This protein binds this small molecule.
Small molecule (SMILES): NC(N)=NC(=O)c1nc(Cl)c(N2CCCCCC2)nc1N

Binding-site contacts:
Ligand atom O1 contacts residue VAL216 of chain 1.A at 3.8 Å.
Ligand atom C5 contacts residue SER193 of chain 1.A at 3.9 Å.
Ligand atom N3 contacts residue SER198 of chain 1.A at 3.0 Å (h-bond).
Ligand atom N2 contacts residue CYS222 of chain 1.A at 3.9 Å.
Ligand atom N1 contacts residue GLN195 of chain 1.A at 3.8 Å.
Ligand atom N7 contacts residue ASP192 of chain 1.A at 2.8 Å (salt-bridge).
Ligand atom C12 contacts residue GLY221 of chain 1.A at 3.3 Å.
Ligand atom C11 contacts residue SO41 of chain 1.C at 3.4 Å.
Ligand atom N6 contacts residue GLY229 of chain 1.A at 3.1 Å.
Ligand atom N1 contacts residue SO41 of chain 1.C at 3.7 Å.
Ligand atom N6 contacts residue ASP192 of chain 1.A at 2.9 Å (salt-bridge).
Ligand atom C11 contacts residue GLN195 of chain 1.A at 3.7 Å.
Ligand atom C4 contacts residue GLY219 of chain 1.A at 3.9 Å.
Ligand atom C5 contacts residue TRP218 of chain 1.A at 3.8 Å (hydrophobic).
Ligand atom C12 contacts residue ASP192 of chain 1.A at 3.5 Å.
Ligand atom N2 contacts residue GLN195 of chain 1.A at 3.8 Å.
Ligand atom C3 contacts residue SER198 of chain 1.A at 3.8 Å.
Ligand atom N3 contacts residue TRP218 of chain 1.A at 3.9 Å.
Ligand atom C10 contacts residue SO41 of chain 1.C at 3.5 Å.
Ligand atom N7 contacts residue SER193 of chain 1.A at 3.9 Å.
Ligand atom N7 contacts residue GLY221 of chain 1.A at 2.8 Å (h-bond).
Ligand atom N7 contacts residue CYS222 of chain 1.A at 3.5 Å.
Ligand atom O1 contacts residue SER193 of chain 1.A at 3.1 Å (h-bond).
Ligand atom N5 contacts residue SER193 of chain 1.A at 3.6 Å.
Ligand atom N7 contacts residue GLY219 of chain 1.A at 3.9 Å.
Ligand atom C12 contacts residue SER193 of chain 1.A at 3.4 Å.
Ligand atom C2 contacts residue GLN195 of chain 1.A at 3.7 Å.
Ligand atom N4 contacts residue GLN195 of chain 1.A at 3.8 Å.
Ligand atom C1 contacts residue GLN195 of chain 1.A at 3.8 Å.
Ligand atom O1 contacts residue CYS194 of chain 1.A at 3.9 Å.
Ligand atom N2 contacts residue GLY221 of chain 1.A at 3.6 Å.
Ligand atom N5 contacts residue GLY221 of chain 1.A at 3.0 Å (h-bond).
Ligand atom N5 contacts residue GLY219 of chain 1.A at 3.5 Å.
Ligand atom C4 contacts residue CYS194 of chain 1.A at 3.9 Å (hydrophobic).
Ligand atom N3 contacts residue VAL216 of chain 1.A at 3.6 Å.
Ligand atom N3 contacts residue SER217 of chain 1.A at 3.6 Å.
Ligand atom N1 contacts residue SER198 of chain 1.A at 3.6 Å.
Ligand atom N6 contacts residue SER193 of chain 1.A at 2.9 Å (h-bond).
Ligand atom C5 contacts residue GLY219 of chain 1.A at 3.7 Å.
Ligand atom C12 contacts residue GLY219 of chain 1.A at 3.8 Å.

Sequence of chain 1.A:
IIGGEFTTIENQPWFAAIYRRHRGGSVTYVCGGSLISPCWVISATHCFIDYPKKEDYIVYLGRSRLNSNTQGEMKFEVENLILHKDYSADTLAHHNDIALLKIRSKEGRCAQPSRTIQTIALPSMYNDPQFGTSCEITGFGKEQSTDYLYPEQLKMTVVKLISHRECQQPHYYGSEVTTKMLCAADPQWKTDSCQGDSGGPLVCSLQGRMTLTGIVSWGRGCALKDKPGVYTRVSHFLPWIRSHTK